Sequence of chain 1.D:
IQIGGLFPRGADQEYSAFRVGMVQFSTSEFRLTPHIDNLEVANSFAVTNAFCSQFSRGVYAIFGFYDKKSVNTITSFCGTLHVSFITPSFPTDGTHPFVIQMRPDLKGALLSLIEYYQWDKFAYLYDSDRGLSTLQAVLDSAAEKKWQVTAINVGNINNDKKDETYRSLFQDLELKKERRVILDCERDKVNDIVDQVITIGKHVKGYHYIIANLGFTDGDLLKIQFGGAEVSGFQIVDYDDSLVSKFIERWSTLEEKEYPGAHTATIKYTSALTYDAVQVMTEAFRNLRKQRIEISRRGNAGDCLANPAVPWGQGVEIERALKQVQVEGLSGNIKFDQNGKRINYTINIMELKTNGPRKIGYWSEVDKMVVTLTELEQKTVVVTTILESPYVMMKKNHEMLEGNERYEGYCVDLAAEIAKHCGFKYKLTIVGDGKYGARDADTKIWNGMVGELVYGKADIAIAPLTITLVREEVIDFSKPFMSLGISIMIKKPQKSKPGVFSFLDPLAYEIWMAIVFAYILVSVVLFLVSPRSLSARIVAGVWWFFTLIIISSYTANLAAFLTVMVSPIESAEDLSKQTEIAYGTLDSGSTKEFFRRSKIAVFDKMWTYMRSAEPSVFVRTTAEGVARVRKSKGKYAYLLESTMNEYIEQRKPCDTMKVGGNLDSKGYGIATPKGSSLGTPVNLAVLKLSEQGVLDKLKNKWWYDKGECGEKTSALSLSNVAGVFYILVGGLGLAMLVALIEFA

Binding-site contacts:
Ligand atom OXT contacts residue PRO471 of chain 1.D at 3.4 Å (h-bond).
Ligand atom C contacts residue THR473 of chain 1.D at 3.5 Å.
Ligand atom C contacts residue ARG478 of chain 1.D at 3.8 Å.
Ligand atom OXT contacts residue ARG478 of chain 1.D at 3.1 Å (salt-bridge).
Ligand atom C contacts residue SER647 of chain 1.D at 4.0 Å.
Ligand atom CG1 contacts residue SER647 of chain 1.D at 3.8 Å.
Ligand atom O contacts residue ARG478 of chain 1.D at 3.6 Å (salt-bridge).
Ligand atom CD2 contacts residue LEU643 of chain 1.D at 3.6 Å (hydrophobic).
Ligand atom CD contacts residue TYR443 of chain 1.D at 3.8 Å (hydrophobic).
Ligand atom CG1 contacts residue THR648 of chain 1.D at 3.4 Å.
Ligand atom CG contacts residue TYR443 of chain 1.D at 3.5 Å (hydrophobic).
Ligand atom N contacts residue TYR725 of chain 1.D at 3.8 Å.
Ligand atom CD contacts residue GLU698 of chain 1.D at 3.3 Å.
Ligand atom OD1 contacts residue GLY646 of chain 1.D at 3.3 Å.
Ligand atom N contacts residue THR473 of chain 1.D at 3.5 Å (h-bond).
Ligand atom CG1 contacts residue LEU643 of chain 1.D at 3.8 Å (hydrophobic).
Ligand atom CA contacts residue GLU698 of chain 1.D at 3.4 Å.
Ligand atom CD2 contacts residue THR679 of chain 1.D at 4.0 Å.
Ligand atom CD1 contacts residue GLU698 of chain 1.D at 3.7 Å.
Ligand atom CG1 contacts residue GLU698 of chain 1.D at 3.8 Å.
Ligand atom OD1 contacts residue SER647 of chain 1.D at 2.8 Å (h-bond).
Ligand atom OD2 contacts residue GLU698 of chain 1.D at 3.4 Å.
Ligand atom CG2 contacts residue TYR443 of chain 1.D at 3.5 Å (hydrophobic).
Ligand atom OXT contacts residue THR473 of chain 1.D at 3.2 Å (h-bond).
Ligand atom CD1 contacts residue MET701 of chain 1.D at 3.7 Å (hydrophobic).
Ligand atom OD2 contacts residue THR648 of chain 1.D at 2.3 Å (h-bond).
Ligand atom CD2 contacts residue TYR443 of chain 1.D at 3.6 Å (hydrophobic).
Ligand atom CD contacts residue PRO471 of chain 1.D at 3.2 Å (hydrophobic).
Ligand atom O contacts residue SER647 of chain 1.D at 3.6 Å.
Ligand atom CB1 contacts residue LEU643 of chain 1.D at 3.7 Å (hydrophobic).
Ligand atom N contacts residue PRO471 of chain 1.D at 3.0 Å (h-bond).
Ligand atom OD1 contacts residue THR648 of chain 1.D at 3.6 Å (h-bond).
Ligand atom OXT contacts residue LEU472 of chain 1.D at 3.9 Å.
Ligand atom OD2 contacts residue SER647 of chain 1.D at 4.0 Å.
Ligand atom CB1 contacts residue GLU698 of chain 1.D at 3.3 Å.
Ligand atom CG contacts residue GLU698 of chain 1.D at 4.0 Å.
Ligand atom CA contacts residue THR473 of chain 1.D at 3.3 Å.
Ligand atom CD1 contacts residue TYR443 of chain 1.D at 3.8 Å (hydrophobic).
Ligand atom N contacts residue GLU698 of chain 1.D at 3.1 Å (salt-bridge).
Ligand atom CB contacts residue GLU698 of chain 1.D at 3.8 Å.

A protein and the small-molecule ligand that binds it are described below.
Small molecule (SMILES): C=C(C)[C@H]1CN[C@H](C(=O)O)[C@H]1CC(=O)O